Sequence of chain 1.B:
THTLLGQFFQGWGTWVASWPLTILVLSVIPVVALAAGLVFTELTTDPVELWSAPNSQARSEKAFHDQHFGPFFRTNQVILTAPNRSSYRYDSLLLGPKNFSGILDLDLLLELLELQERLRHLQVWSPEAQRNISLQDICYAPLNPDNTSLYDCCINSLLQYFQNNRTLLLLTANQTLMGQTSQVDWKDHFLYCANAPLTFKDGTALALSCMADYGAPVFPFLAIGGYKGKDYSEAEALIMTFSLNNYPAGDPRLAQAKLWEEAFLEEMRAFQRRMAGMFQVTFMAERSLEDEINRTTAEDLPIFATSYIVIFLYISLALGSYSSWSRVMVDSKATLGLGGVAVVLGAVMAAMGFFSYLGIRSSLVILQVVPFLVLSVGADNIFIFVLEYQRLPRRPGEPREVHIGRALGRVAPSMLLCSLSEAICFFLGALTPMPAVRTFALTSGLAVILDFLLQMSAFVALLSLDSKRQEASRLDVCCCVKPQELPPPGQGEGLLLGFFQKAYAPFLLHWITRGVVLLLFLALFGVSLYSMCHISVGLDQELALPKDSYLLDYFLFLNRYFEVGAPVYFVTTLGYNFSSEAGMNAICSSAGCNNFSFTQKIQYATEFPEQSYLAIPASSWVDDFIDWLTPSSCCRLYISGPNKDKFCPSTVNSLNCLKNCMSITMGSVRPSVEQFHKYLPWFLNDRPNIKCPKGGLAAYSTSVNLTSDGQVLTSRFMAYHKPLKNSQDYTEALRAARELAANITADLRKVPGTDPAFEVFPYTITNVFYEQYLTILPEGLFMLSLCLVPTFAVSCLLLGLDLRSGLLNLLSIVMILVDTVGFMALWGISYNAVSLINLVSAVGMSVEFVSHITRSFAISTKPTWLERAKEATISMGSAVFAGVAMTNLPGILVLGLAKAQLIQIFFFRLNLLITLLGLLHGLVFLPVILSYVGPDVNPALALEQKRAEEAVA

Binding-site contacts:
Ligand atom C4 contacts residue GLN515 of chain 1.B at 4.4 Å.
Ligand atom N2 contacts residue ASN506 of chain 1.B at 2.8 Å (h-bond).
Ligand atom O5 contacts residue GLN515 of chain 1.B at 3.1 Å (h-bond).
Ligand atom C6 contacts residue GLN515 of chain 1.B at 4.2 Å.
Ligand atom C2 contacts residue ASN506 of chain 1.B at 2.5 Å.
Ligand atom C4 contacts residue ASN506 of chain 1.B at 4.3 Å.
Ligand atom C5 contacts residue GLN515 of chain 1.B at 3.5 Å.
Ligand atom C2 contacts residue GLN515 of chain 1.B at 4.3 Å.
Ligand atom O7 contacts residue ASN506 of chain 1.B at 4.0 Å.
Ligand atom O5 contacts residue ASN506 of chain 1.B at 2.6 Å (h-bond).
Ligand atom C1 contacts residue ASN506 of chain 1.B at 1.4 Å.
Ligand atom C1 contacts residue GLN515 of chain 1.B at 3.3 Å.
Ligand atom C5 contacts residue ASN506 of chain 1.B at 3.8 Å.
Ligand atom C3 contacts residue ASN506 of chain 1.B at 3.7 Å.
Ligand atom C3 contacts residue GLN515 of chain 1.B at 4.3 Å.
Ligand atom C7 contacts residue ASN506 of chain 1.B at 3.6 Å.

A protein and the small-molecule ligand that binds it are described below.
Small molecule (SMILES): CC(=O)N[C@@H]1[C@@H](O)[C@H](O)[C@@H](CO)O[C@H]1O